Binding-site contacts:
Ligand atom O03 contacts residue LYS214 of chain 2.A at 3.6 Å.
Ligand atom C05 contacts residue LEU188 of chain 2.A at 3.4 Å (hydrophobic).
Ligand atom C02 contacts residue HIS199 of chain 2.A at 3.9 Å.
Ligand atom O05 contacts residue HIS279 of chain 2.A at 3.2 Å (h-bond).
Ligand atom C07 contacts residue LEU186 of chain 2.A at 3.3 Å (hydrophobic).
Ligand atom O02 contacts residue LYS214 of chain 2.A at 2.6 Å (salt-bridge).
Ligand atom O03 contacts residue ILE281 of chain 2.A at 4.0 Å.
Ligand atom O05 contacts residue ASN205 of chain 2.A at 3.1 Å (h-bond).
Ligand atom C08 contacts residue TRP296 of chain 2.A at 3.7 Å (hydrophobic).
Ligand atom C01 contacts residue ILE281 of chain 2.A at 3.7 Å (hydrophobic).
Ligand atom O02 contacts residue LEU188 of chain 2.A at 3.6 Å.
Ligand atom O02 contacts residue PHE207 of chain 2.A at 3.3 Å.
Ligand atom O01 contacts residue PHE207 of chain 2.A at 3.6 Å.
Ligand atom C02 contacts residue HIS279 of chain 2.A at 3.9 Å.
Ligand atom C07 contacts residue GLN147 of chain 2.A at 3.3 Å.
Ligand atom O02 contacts residue ILE281 of chain 2.A at 3.5 Å.
Ligand atom O05 contacts residue TRP296 of chain 2.A at 3.3 Å.
Ligand atom C04 contacts residue THR196 of chain 2.A at 3.8 Å.
Ligand atom C02 contacts residue ZN1 of chain 2.B at 2.6 Å.
Ligand atom C08 contacts residue ASP201 of chain 2.A at 3.9 Å.
Ligand atom O05 contacts residue ASP201 of chain 2.A at 2.7 Å (salt-bridge).
Ligand atom O01 contacts residue ASN294 of chain 2.A at 3.0 Å (h-bond).
Ligand atom C01 contacts residue LYS214 of chain 2.A at 3.5 Å.
Ligand atom O04 contacts residue HIS199 of chain 2.A at 2.8 Å (h-bond).
Ligand atom O01 contacts residue ASN205 of chain 2.A at 2.8 Å (h-bond).
Ligand atom O04 contacts residue HIS279 of chain 2.A at 3.3 Å (h-bond).
Ligand atom O02 contacts residue TYR145 of chain 2.A at 3.4 Å (h-bond).
Ligand atom C04 contacts residue ILE281 of chain 2.A at 3.7 Å (hydrophobic).
Ligand atom C07 contacts residue LEU188 of chain 2.A at 3.7 Å (hydrophobic).
Ligand atom C08 contacts residue ZN1 of chain 2.B at 2.7 Å.
Ligand atom C01 contacts residue THR196 of chain 2.A at 3.6 Å.
Ligand atom C06 contacts residue LEU186 of chain 2.A at 3.6 Å (hydrophobic).
Ligand atom C08 contacts residue ASN205 of chain 2.A at 3.4 Å.
Ligand atom O05 contacts residue ZN1 of chain 2.B at 2.0 Å.
Ligand atom O03 contacts residue TYR145 of chain 2.A at 2.5 Å (h-bond).
Ligand atom C01 contacts residue TYR145 of chain 2.A at 3.3 Å (hydrophobic).
Ligand atom O04 contacts residue ZN1 of chain 2.B at 2.1 Å.
Ligand atom O01 contacts residue TRP296 of chain 2.A at 3.8 Å.
Ligand atom O03 contacts residue THR196 of chain 2.A at 2.6 Å (h-bond).
Ligand atom C08 contacts residue HIS279 of chain 2.A at 3.9 Å.

This small molecule binds to this protein.
Small molecule (SMILES): CCC[C@@H](CC(=O)O)C(=O)C(=O)O

Sequence of chain 2.A:
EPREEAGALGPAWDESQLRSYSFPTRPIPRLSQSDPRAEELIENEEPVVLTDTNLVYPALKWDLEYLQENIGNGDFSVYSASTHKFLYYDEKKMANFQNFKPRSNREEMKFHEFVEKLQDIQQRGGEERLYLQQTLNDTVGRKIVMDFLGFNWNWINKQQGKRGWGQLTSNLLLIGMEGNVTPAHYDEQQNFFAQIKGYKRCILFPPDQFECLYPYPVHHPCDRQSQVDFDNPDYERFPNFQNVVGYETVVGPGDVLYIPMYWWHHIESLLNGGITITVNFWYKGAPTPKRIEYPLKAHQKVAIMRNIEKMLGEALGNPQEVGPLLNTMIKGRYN